Binding-site contacts:
Ligand atom NH2 contacts residue TYR22 of chain 1.A at 3.1 Å (h-bond).
Ligand atom C contacts residue SO41 of chain 1.K at 3.6 Å.
Ligand atom N contacts residue ASP32 of chain 1.B at 2.7 Å (salt-bridge).
Ligand atom O contacts residue SO41 of chain 1.K at 3.3 Å (h-bond).
Ligand atom CB contacts residue ASP32 of chain 1.B at 3.4 Å.
Ligand atom NH2 contacts residue PHE15 of chain 1.B at 3.5 Å.
Ligand atom NH2 contacts residue PHE11 of chain 1.B at 3.0 Å (h-bond).
Ligand atom OG contacts residue ASP32 of chain 1.B at 2.4 Å (salt-bridge).
Ligand atom CB contacts residue SO41 of chain 1.K at 3.5 Å.
Ligand atom CZ contacts residue SO41 of chain 1.G at 3.1 Å.
Ligand atom NH2 contacts residue SO41 of chain 1.K at 3.0 Å (h-bond).
Ligand atom CB contacts residue ASP32 of chain 1.B at 3.3 Å.
Ligand atom NE contacts residue ASP28 of chain 1.B at 2.7 Å (salt-bridge).
Ligand atom CB contacts residue ILE35 of chain 1.B at 3.6 Å (hydrophobic).
Ligand atom CD contacts residue ASP28 of chain 1.B at 3.5 Å.
Ligand atom O contacts residue ILE35 of chain 1.B at 3.3 Å.
Ligand atom OG contacts residue SO41 of chain 1.K at 3.0 Å (h-bond).
Ligand atom O contacts residue PHE11 of chain 1.B at 3.4 Å.
Ligand atom NH1 contacts residue GLN13 of chain 1.B at 2.8 Å (h-bond).
Ligand atom CD1 contacts residue ALA7 of chain 1.B at 3.7 Å (hydrophobic).
Ligand atom N contacts residue SO41 of chain 1.K at 2.9 Å (h-bond).
Ligand atom NH2 contacts residue SO41 of chain 1.G at 2.8 Å (h-bond).
Ligand atom CG contacts residue ASP28 of chain 1.B at 3.7 Å.
Ligand atom CZ contacts residue GLN13 of chain 1.B at 3.2 Å.
Ligand atom CA contacts residue SO41 of chain 1.K at 3.4 Å.
Ligand atom NH2 contacts residue GLN13 of chain 1.B at 2.8 Å (h-bond).
Ligand atom CZ contacts residue ASP28 of chain 1.B at 3.7 Å.
Ligand atom CA contacts residue PHE11 of chain 1.B at 3.7 Å (hydrophobic).
Ligand atom CG contacts residue ASP32 of chain 1.B at 3.5 Å.
Ligand atom NE contacts residue PHE11 of chain 1.B at 2.8 Å (h-bond).
Ligand atom N contacts residue ASP32 of chain 1.B at 2.9 Å (salt-bridge).
Ligand atom CD contacts residue LEU31 of chain 1.B at 3.5 Å (hydrophobic).
Ligand atom NH1 contacts residue ILE10 of chain 1.B at 2.8 Å (h-bond).
Ligand atom CZ contacts residue PHE11 of chain 1.B at 3.3 Å (hydrophobic).
Ligand atom NE contacts residue LEU31 of chain 1.B at 3.5 Å.
Ligand atom NH1 contacts residue LYS24 of chain 1.B at 3.6 Å.
Ligand atom NH1 contacts residue SO41 of chain 1.G at 2.7 Å (h-bond).
Ligand atom NH1 contacts residue PHE11 of chain 1.B at 3.3 Å (h-bond).
Ligand atom C contacts residue ASP32 of chain 1.B at 3.5 Å.
Ligand atom CA contacts residue ASP32 of chain 1.B at 3.4 Å.

Sequence of chain 1.B:
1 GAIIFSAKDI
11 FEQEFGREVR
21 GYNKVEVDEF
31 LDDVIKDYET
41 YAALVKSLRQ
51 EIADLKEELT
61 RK

A protein and the small-molecule ligand that binds it are described below.
Small molecule (SMILES): CC[C@H](C)[C@H](NC(=O)CN)C(=O)N[C@@H](CC(C)C)C(=O)N[C@@H](CCCN=C(N)N)C(=O)N[C@@H](CCCN=C(N)N)C(=O)N[C@@H](CO)C(=O)N[C@@H](CCCN=C(N)N)C(=O)N[C@@H](CO)C(=O)N[C@@H](CC(=O)O)C(=O)N[C@@H](CCCN=C(N)N)C(=O)N[C@@H](CCCCN)C(=O)N[C@@H](CCCCN)C(=O)N[C@@H](CC(C)C)C(=O)N[C@@H](C)C=O

Sequence of chain 1.A:
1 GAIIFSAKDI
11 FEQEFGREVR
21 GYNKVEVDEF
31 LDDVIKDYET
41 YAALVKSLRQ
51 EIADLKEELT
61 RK